Sequence of chain 1.A:
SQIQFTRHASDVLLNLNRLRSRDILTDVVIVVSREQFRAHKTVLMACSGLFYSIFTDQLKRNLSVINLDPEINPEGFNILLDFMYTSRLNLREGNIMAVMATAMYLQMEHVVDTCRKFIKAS

Binding-site contacts:
Ligand atom C19 contacts residue SER52 of chain 1.A at 3.3 Å.
Ligand atom C02 contacts residue GLN111 of chain 1.A at 3.4 Å.
Ligand atom C06 contacts residue CYS51 of chain 1.A at 3.4 Å (hydrophobic).
Ligand atom F03 contacts residue HIS114 of chain 1.A at 3.6 Å.
Ligand atom N32 contacts residue ARG22 of chain 2.A at 3.3 Å.
Ligand atom C33 contacts residue ASN19 of chain 2.A at 3.6 Å.
Ligand atom N15 contacts residue VAL115 of chain 1.A at 3.2 Å.
Ligand atom C01 contacts residue GLN111 of chain 1.A at 3.3 Å.
Ligand atom C37 contacts residue GLY53 of chain 1.A at 3.5 Å.
Ligand atom N18 contacts residue SER52 of chain 1.A at 3.6 Å.
Ligand atom N21 contacts residue TYR56 of chain 1.A at 3.0 Å.
Ligand atom O14 contacts residue VAL115 of chain 1.A at 3.0 Å (h-bond).
Ligand atom CL35 contacts residue ALA50 of chain 1.A at 3.6 Å.
Ligand atom C13 contacts residue HIS114 of chain 1.A at 3.3 Å.
Ligand atom N15 contacts residue HIS114 of chain 1.A at 3.2 Å.
Ligand atom C20 contacts residue MET49 of chain 1.A at 3.4 Å (hydrophobic).
Ligand atom N21 contacts residue MET49 of chain 1.A at 2.8 Å (h-bond).
Ligand atom C19 contacts residue TYR56 of chain 1.A at 3.6 Å (hydrophobic).
Ligand atom C34 contacts residue TYR56 of chain 1.A at 3.3 Å (hydrophobic).
Ligand atom CL09 contacts residue ASP15 of chain 2.A at 3.4 Å.
Ligand atom O14 contacts residue MET112 of chain 1.A at 3.1 Å.
Ligand atom C05 contacts residue CYS51 of chain 1.A at 3.5 Å (hydrophobic).
Ligand atom CL35 contacts residue TYR56 of chain 1.A at 3.6 Å.
Ligand atom N38 contacts residue GLY53 of chain 1.A at 3.2 Å.
Ligand atom C33 contacts residue ARG22 of chain 2.A at 3.6 Å.
Ligand atom CL35 contacts residue LEU23 of chain 2.A at 3.5 Å.
Ligand atom N15 contacts residue PHE87 of chain 1.A at 3.5 Å.
Ligand atom C22 contacts residue TYR56 of chain 1.A at 3.2 Å (hydrophobic).
Ligand atom C16 contacts residue CYS51 of chain 1.A at 3.5 Å (hydrophobic).
Ligand atom C07 contacts residue ALA50 of chain 1.A at 3.4 Å (hydrophobic).
Ligand atom F03 contacts residue GLU113 of chain 1.A at 3.2 Å.
Ligand atom C17 contacts residue SER52 of chain 1.A at 3.4 Å.
Ligand atom C19 contacts residue MET49 of chain 1.A at 3.1 Å (hydrophobic).
Ligand atom C17 contacts residue ALA50 of chain 1.A at 3.3 Å (hydrophobic).
Ligand atom CL35 contacts residue MET49 of chain 1.A at 3.2 Å.
Ligand atom C17 contacts residue CYS51 of chain 1.A at 3.3 Å (hydrophobic).
Ligand atom O14 contacts residue HIS114 of chain 1.A at 2.9 Å (h-bond).
Ligand atom C12 contacts residue HIS114 of chain 1.A at 3.5 Å.
Ligand atom CL09 contacts residue HIS12 of chain 2.A at 3.3 Å.
Ligand atom O11 contacts residue HIS12 of chain 2.A at 2.8 Å (h-bond).

Sequence of chain 2.A:
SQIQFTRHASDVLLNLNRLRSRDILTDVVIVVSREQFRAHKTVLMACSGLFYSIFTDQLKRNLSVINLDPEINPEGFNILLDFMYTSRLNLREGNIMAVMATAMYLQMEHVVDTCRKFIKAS

This small molecule binds to this protein.
Small molecule (SMILES): C[C@H]1COCCN1c1cc(NC(=O)Cn2cc(-c3cc(Cl)c(O)c(C(N)=O)c3)c3c(F)ccnc32)c(Cl)cn1